Sequence of chain 1.H:
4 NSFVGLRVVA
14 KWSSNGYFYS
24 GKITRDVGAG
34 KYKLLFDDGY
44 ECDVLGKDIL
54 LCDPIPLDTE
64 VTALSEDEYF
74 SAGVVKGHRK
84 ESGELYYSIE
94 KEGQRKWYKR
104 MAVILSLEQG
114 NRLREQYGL

A small-molecule ligand and the protein it binds are described below.
Small molecule (SMILES): CC(C)(C)NCCCNC(=O)c1cccc(I)c1

Sequence of chain 1.G:
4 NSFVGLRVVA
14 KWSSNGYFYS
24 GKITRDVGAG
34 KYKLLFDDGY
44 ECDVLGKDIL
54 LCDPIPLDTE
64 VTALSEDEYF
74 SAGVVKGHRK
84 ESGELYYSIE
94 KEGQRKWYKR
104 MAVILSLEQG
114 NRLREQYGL

Binding-site contacts:
Ligand atom N1 contacts residue ASP41 of chain 1.H at 3.3 Å (salt-bridge).
Ligand atom C8 contacts residue TYR22 of chain 1.G at 3.9 Å (hydrophobic).
Ligand atom C4 contacts residue ASP41 of chain 1.H at 3.9 Å.
Ligand atom I1 contacts residue SER23 of chain 1.H at 3.9 Å.
Ligand atom C12 contacts residue TYR22 of chain 1.H at 4.0 Å (hydrophobic).
Ligand atom C3 contacts residue MET104 of chain 1.H at 3.2 Å (hydrophobic).
Ligand atom C12 contacts residue TRP15 of chain 1.H at 3.2 Å (hydrophobic).
Ligand atom C1 contacts residue MET104 of chain 1.G at 3.4 Å (hydrophobic).
Ligand atom C14 contacts residue TYR43 of chain 1.H at 3.3 Å (hydrophobic).
Ligand atom C2 contacts residue MET104 of chain 1.G at 3.4 Å (hydrophobic).
Ligand atom C10 contacts residue ASP41 of chain 1.H at 3.7 Å.
Ligand atom I1 contacts residue ASP41 of chain 1.H at 4.0 Å.
Ligand atom I1 contacts residue ASP40 of chain 1.H at 4.0 Å.
Ligand atom C11 contacts residue ASP41 of chain 1.G at 3.5 Å.
Ligand atom C8 contacts residue ASP41 of chain 1.H at 4.0 Å.
Ligand atom I1 contacts residue TYR22 of chain 1.H at 4.0 Å.
Ligand atom C9 contacts residue TRP15 of chain 1.G at 3.3 Å (hydrophobic).
Ligand atom C13 contacts residue ASP41 of chain 1.H at 3.8 Å.
Ligand atom O1 contacts residue ASP41 of chain 1.G at 3.9 Å.
Ligand atom C2 contacts residue MET104 of chain 1.H at 3.8 Å (hydrophobic).
Ligand atom C7 contacts residue ASP41 of chain 1.G at 3.4 Å.
Ligand atom C5 contacts residue ASP41 of chain 1.H at 3.5 Å.
Ligand atom C9 contacts residue ASP41 of chain 1.G at 4.0 Å.
Ligand atom C13 contacts residue ASP41 of chain 1.G at 3.9 Å.
Ligand atom C14 contacts residue TRP15 of chain 1.H at 3.6 Å (hydrophobic).
Ligand atom N1 contacts residue ASP41 of chain 1.G at 3.3 Å (salt-bridge).
Ligand atom C5 contacts residue ASP41 of chain 1.G at 3.7 Å.
Ligand atom N2 contacts residue ASP41 of chain 1.H at 3.0 Å (salt-bridge).
Ligand atom C1 contacts residue ASP41 of chain 1.G at 3.7 Å.
Ligand atom C8 contacts residue ASP41 of chain 1.G at 3.5 Å.
Ligand atom C10 contacts residue TRP15 of chain 1.G at 3.7 Å (hydrophobic).
Ligand atom C13 contacts residue PHE39 of chain 1.H at 3.9 Å (hydrophobic).
Ligand atom C6 contacts residue ASP41 of chain 1.G at 3.5 Å.
Ligand atom C10 contacts residue ASP41 of chain 1.G at 3.4 Å.
Ligand atom N1 contacts residue TYR22 of chain 1.G at 4.0 Å.
Ligand atom C8 contacts residue PHE39 of chain 1.G at 3.9 Å (hydrophobic).
Ligand atom C9 contacts residue ASP41 of chain 1.H at 3.6 Å.
Ligand atom C11 contacts residue ASP41 of chain 1.H at 3.9 Å.
Ligand atom C12 contacts residue ASP41 of chain 1.G at 3.0 Å.
Ligand atom N2 contacts residue ASP41 of chain 1.G at 3.1 Å (salt-bridge).